Sequence of chain 1.B:
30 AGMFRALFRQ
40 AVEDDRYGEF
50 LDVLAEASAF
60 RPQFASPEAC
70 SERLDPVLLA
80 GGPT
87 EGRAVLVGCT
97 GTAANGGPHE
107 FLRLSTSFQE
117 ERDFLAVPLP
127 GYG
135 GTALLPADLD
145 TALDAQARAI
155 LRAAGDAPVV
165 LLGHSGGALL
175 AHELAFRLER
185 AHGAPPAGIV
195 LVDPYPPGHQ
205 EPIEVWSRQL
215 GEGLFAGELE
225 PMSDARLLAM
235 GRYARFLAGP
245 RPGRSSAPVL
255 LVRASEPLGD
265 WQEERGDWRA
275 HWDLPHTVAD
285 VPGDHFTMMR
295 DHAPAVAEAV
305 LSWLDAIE

The small molecule below binds the protein below.
Small molecule (SMILES): CC[C@H](O)[C@@H](C)C(=O)C[PH](=O)O

Binding-site contacts:
Ligand atom OAE contacts residue TYR199 of chain 1.B at 4.4 Å.
Ligand atom CAP contacts residue GLY170 of chain 1.B at 3.8 Å.
Ligand atom OAH contacts residue SER169 of chain 1.B at 2.6 Å (h-bond).
Ligand atom P1 contacts residue HIS289 of chain 1.B at 3.3 Å.
Ligand atom CAL contacts residue SER169 of chain 1.B at 2.7 Å.
Ligand atom CAN contacts residue ILE207 of chain 1.B at 4.1 Å (hydrophobic).
Ligand atom CAQ contacts residue ILE207 of chain 1.B at 4.3 Å (hydrophobic).
Ligand atom CAQ contacts residue LEU173 of chain 1.B at 4.5 Å (hydrophobic).
Ligand atom CAB contacts residue THR98 of chain 1.B at 4.2 Å.
Ligand atom OAG contacts residue ILE207 of chain 1.B at 3.3 Å.
Ligand atom CAL contacts residue LEU214 of chain 1.B at 4.0 Å (hydrophobic).
Ligand atom OAE contacts residue ILE207 of chain 1.B at 3.6 Å.
Ligand atom OAF contacts residue PHE290 of chain 1.B at 4.3 Å.
Ligand atom P1 contacts residue SER169 of chain 1.B at 1.6 Å.
Ligand atom OAF contacts residue LEU214 of chain 1.B at 4.0 Å.
Ligand atom CAA contacts residue LEU241 of chain 1.B at 3.3 Å (hydrophobic).
Ligand atom OAE contacts residue SER169 of chain 1.B at 3.1 Å (h-bond).
Ligand atom P1 contacts residue GLY170 of chain 1.B at 3.5 Å.
Ligand atom OAF contacts residue SER169 of chain 1.B at 2.6 Å (h-bond).
Ligand atom OAF contacts residue HIS289 of chain 1.B at 2.9 Å (h-bond).
Ligand atom CAA contacts residue ALA238 of chain 1.B at 4.5 Å (hydrophobic).
Ligand atom CAL contacts residue GLY170 of chain 1.B at 4.3 Å.
Ligand atom CAN contacts residue GLY170 of chain 1.B at 3.7 Å.
Ligand atom CAL contacts residue HIS289 of chain 1.B at 4.0 Å.
Ligand atom OAH contacts residue GLY170 of chain 1.B at 3.0 Å (h-bond).
Ligand atom OAE contacts residue GLY170 of chain 1.B at 3.9 Å.
Ligand atom CAP contacts residue SER169 of chain 1.B at 4.1 Å.
Ligand atom OAH contacts residue THR98 of chain 1.B at 4.3 Å.
Ligand atom CAN contacts residue SER169 of chain 1.B at 3.0 Å.
Ligand atom CAA contacts residue GLY170 of chain 1.B at 4.3 Å.
Ligand atom CAA contacts residue LEU173 of chain 1.B at 3.7 Å (hydrophobic).